This protein binds this small molecule.
Small molecule (SMILES): CC(=O)N[C@H]1[C@H](O[C@H]2[C@H](O)[C@@H](NC(C)=O)CO[C@@H]2CO[C@@H]2O[C@@H](C)[C@@H](O)[C@@H](O)[C@@H]2O)O[C@H](CO)[C@@H](O)[C@@H]1O

Sequence of chain 1.A:
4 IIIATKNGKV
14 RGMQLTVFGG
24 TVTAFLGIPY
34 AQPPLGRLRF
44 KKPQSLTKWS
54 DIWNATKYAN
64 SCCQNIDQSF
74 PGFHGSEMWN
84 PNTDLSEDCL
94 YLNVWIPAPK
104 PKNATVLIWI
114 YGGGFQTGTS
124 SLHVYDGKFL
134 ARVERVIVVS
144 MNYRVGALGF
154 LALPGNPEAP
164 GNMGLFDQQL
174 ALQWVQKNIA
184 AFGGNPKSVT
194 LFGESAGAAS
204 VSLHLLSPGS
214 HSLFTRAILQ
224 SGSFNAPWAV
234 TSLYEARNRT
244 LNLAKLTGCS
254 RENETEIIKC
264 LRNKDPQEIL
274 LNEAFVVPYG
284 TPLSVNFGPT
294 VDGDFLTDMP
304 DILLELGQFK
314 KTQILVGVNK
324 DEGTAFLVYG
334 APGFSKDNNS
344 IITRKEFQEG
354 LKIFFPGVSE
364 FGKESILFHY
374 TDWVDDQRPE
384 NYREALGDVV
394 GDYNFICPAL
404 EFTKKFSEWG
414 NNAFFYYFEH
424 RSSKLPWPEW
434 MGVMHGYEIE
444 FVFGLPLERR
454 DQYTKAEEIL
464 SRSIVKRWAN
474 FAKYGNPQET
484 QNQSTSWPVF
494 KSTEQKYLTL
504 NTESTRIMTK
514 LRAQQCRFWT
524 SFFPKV

Binding-site contacts:
Ligand atom O4 contacts residue GLY336 of chain 1.A at 4.2 Å.
Ligand atom N2 contacts residue ASN341 of chain 1.A at 2.9 Å (h-bond).
Ligand atom C6 contacts residue SER338 of chain 1.A at 4.1 Å.
Ligand atom C5 contacts residue ASN341 of chain 1.A at 3.7 Å.
Ligand atom C8 contacts residue ASN341 of chain 1.A at 4.3 Å.
Ligand atom C3 contacts residue GLY336 of chain 1.A at 4.0 Å.
Ligand atom O5 contacts residue ASN341 of chain 1.A at 2.4 Å (h-bond).
Ligand atom C5 contacts residue SER338 of chain 1.A at 4.1 Å.
Ligand atom C5 contacts residue SER338 of chain 1.A at 4.5 Å.
Ligand atom C4 contacts residue ASN341 of chain 1.A at 4.2 Å.
Ligand atom O5 contacts residue SER338 of chain 1.A at 3.5 Å.
Ligand atom C8 contacts residue ASN342 of chain 1.A at 3.7 Å.
Ligand atom C1 contacts residue GLY336 of chain 1.A at 4.0 Å.
Ligand atom O7 contacts residue GLY336 of chain 1.A at 2.8 Å (h-bond).
Ligand atom C6 contacts residue PHE337 of chain 1.A at 3.9 Å (hydrophobic).
Ligand atom C1 contacts residue ASN341 of chain 1.A at 1.5 Å.
Ligand atom O7 contacts residue PRO335 of chain 1.A at 3.7 Å.
Ligand atom C5 contacts residue GLY336 of chain 1.A at 4.3 Å.
Ligand atom C1 contacts residue SER338 of chain 1.A at 3.9 Å.
Ligand atom C8 contacts residue SER343 of chain 1.A at 4.4 Å.
Ligand atom C6 contacts residue ASN341 of chain 1.A at 4.3 Å.
Ligand atom C3 contacts residue ASN341 of chain 1.A at 3.8 Å.
Ligand atom C7 contacts residue GLY336 of chain 1.A at 3.9 Å.
Ligand atom O5 contacts residue SER338 of chain 1.A at 4.2 Å.
Ligand atom C7 contacts residue ASN341 of chain 1.A at 3.0 Å.
Ligand atom C6 contacts residue ASP340 of chain 1.A at 4.2 Å.
Ligand atom O7 contacts residue ASN341 of chain 1.A at 2.8 Å (h-bond).
Ligand atom C2 contacts residue ASN341 of chain 1.A at 2.5 Å.
Ligand atom C2 contacts residue GLY336 of chain 1.A at 4.3 Å.
Ligand atom C5 contacts residue PHE337 of chain 1.A at 3.9 Å (hydrophobic).
Ligand atom N2 contacts residue GLY336 of chain 1.A at 4.2 Å.
Ligand atom O5 contacts residue PHE337 of chain 1.A at 4.4 Å.
Ligand atom C6 contacts residue SER338 of chain 1.A at 3.7 Å.
Ligand atom C8 contacts residue ILE344 of chain 1.A at 4.2 Å (hydrophobic).